Sequence of chain 1.C:
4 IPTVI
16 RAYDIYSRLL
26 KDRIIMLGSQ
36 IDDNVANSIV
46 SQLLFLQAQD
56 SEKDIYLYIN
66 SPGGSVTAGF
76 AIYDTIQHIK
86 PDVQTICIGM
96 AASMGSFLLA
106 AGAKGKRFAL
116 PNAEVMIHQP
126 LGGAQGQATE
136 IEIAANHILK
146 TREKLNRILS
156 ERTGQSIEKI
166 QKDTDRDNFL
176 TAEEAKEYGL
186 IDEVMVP

The small molecule below binds the protein below.
Small molecule (SMILES): CCCCCCC(=O)N[C@@H](Cc1cc(F)cc(F)c1)C(=O)N[C@H]1COC(=O)[C@@H]2C[C@@H](C)CN2C(=O)[C@H](C)NC(=O)[C@@H]2CCCCN2C(=O)[C@@H]2CCCN2C1=O

Binding-site contacts:
Ligand atom C5 contacts residue LEU49 of chain 1.C at 3.5 Å (hydrophobic).
Ligand atom F2 contacts residue ILE93 of chain 1.B at 3.6 Å.
Ligand atom CE2 contacts residue TYR63 of chain 1.B at 3.5 Å (hydrophobic).
Ligand atom CB contacts residue ILE91 of chain 1.B at 3.6 Å (hydrophobic).
Ligand atom CB contacts residue TYR61 of chain 1.B at 3.8 Å (hydrophobic).
Ligand atom C7 contacts residue ARG23 of chain 1.B at 3.6 Å.
Ligand atom F2 contacts residue LEU49 of chain 1.C at 3.6 Å.
Ligand atom C1 contacts residue TYR63 of chain 1.B at 3.7 Å (hydrophobic).
Ligand atom C contacts residue TYR61 of chain 1.B at 2.9 Å (hydrophobic).
Ligand atom F2 contacts residue TYR63 of chain 1.B at 2.9 Å.
Ligand atom CA contacts residue TYR61 of chain 1.B at 3.5 Å (hydrophobic).
Ligand atom CB contacts residue GLN89 of chain 1.B at 3.0 Å.
Ligand atom CD1 contacts residue HIS83 of chain 1.C at 3.6 Å.
Ligand atom CZ contacts residue THR80 of chain 1.C at 3.5 Å.
Ligand atom CD contacts residue TYR63 of chain 1.B at 3.6 Å (hydrophobic).
Ligand atom CE2 contacts residue LEU49 of chain 1.C at 3.6 Å (hydrophobic).
Ligand atom O contacts residue TYR63 of chain 1.B at 2.8 Å (h-bond).
Ligand atom CA contacts residue TYR61 of chain 1.B at 3.1 Å (hydrophobic).
Ligand atom CE contacts residue ASP27 of chain 1.B at 3.3 Å.
Ligand atom C4 contacts residue ILE29 of chain 1.B at 3.2 Å (hydrophobic).
Ligand atom C6 contacts residue ASP27 of chain 1.B at 2.9 Å.
Ligand atom C2 contacts residue TYR63 of chain 1.B at 3.6 Å (hydrophobic).
Ligand atom N contacts residue TYR63 of chain 1.B at 2.8 Å (h-bond).
Ligand atom C7 contacts residue ASP27 of chain 1.B at 3.2 Å.
Ligand atom N contacts residue TYR61 of chain 1.B at 3.3 Å.
Ligand atom C5 contacts residue ALA53 of chain 1.C at 3.7 Å (hydrophobic).
Ligand atom CB contacts residue TYR63 of chain 1.B at 3.8 Å (hydrophobic).
Ligand atom F1 contacts residue THR80 of chain 1.C at 3.3 Å.
Ligand atom CB contacts residue TYR61 of chain 1.B at 3.6 Å (hydrophobic).
Ligand atom O contacts residue GLN89 of chain 1.B at 3.4 Å (h-bond).
Ligand atom CA contacts residue GLN89 of chain 1.B at 3.5 Å.
Ligand atom O contacts residue TYR61 of chain 1.B at 2.9 Å.
Ligand atom CD2 contacts residue TYR63 of chain 1.B at 3.1 Å (hydrophobic).
Ligand atom O2 contacts residue GLN52 of chain 1.C at 3.4 Å (h-bond).
Ligand atom CD contacts residue PHE113 of chain 1.B at 3.4 Å (hydrophobic).
Ligand atom CE contacts residue ILE29 of chain 1.B at 3.8 Å (hydrophobic).
Ligand atom C1 contacts residue LEU49 of chain 1.C at 3.7 Å (hydrophobic).
Ligand atom O contacts residue ILE91 of chain 1.B at 3.7 Å.
Ligand atom F1 contacts residue HIS83 of chain 1.C at 3.4 Å.
Ligand atom F2 contacts residue VAL45 of chain 1.C at 3.8 Å.

Sequence of chain 1.B:
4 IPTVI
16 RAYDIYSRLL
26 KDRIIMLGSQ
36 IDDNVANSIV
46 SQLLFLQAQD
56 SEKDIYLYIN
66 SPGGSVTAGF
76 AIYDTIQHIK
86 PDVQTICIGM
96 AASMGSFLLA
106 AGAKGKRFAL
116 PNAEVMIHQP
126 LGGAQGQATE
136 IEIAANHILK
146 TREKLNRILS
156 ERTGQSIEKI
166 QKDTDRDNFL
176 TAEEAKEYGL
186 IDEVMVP